Binding-site contacts:
Ligand atom O7 contacts residue GLN711 of chain 1.B at 3.3 Å (h-bond).
Ligand atom O3 contacts residue GLN711 of chain 1.B at 4.3 Å.
Ligand atom O6 contacts residue ASN722 of chain 1.B at 4.5 Å.
Ligand atom C7 contacts residue LEU710 of chain 1.B at 4.0 Å (hydrophobic).
Ligand atom C1 contacts residue ASN722 of chain 1.B at 1.4 Å.
Ligand atom C2 contacts residue ASN722 of chain 1.B at 2.4 Å.
Ligand atom C7 contacts residue ASN722 of chain 1.B at 3.8 Å.
Ligand atom C8 contacts residue GLN711 of chain 1.B at 3.3 Å.
Ligand atom C5 contacts residue ASN722 of chain 1.B at 3.6 Å.
Ligand atom O5 contacts residue ASN722 of chain 1.B at 2.3 Å (h-bond).
Ligand atom O7 contacts residue LEU710 of chain 1.B at 3.6 Å.
Ligand atom C4 contacts residue ASN722 of chain 1.B at 4.2 Å.
Ligand atom C3 contacts residue ASN722 of chain 1.B at 3.8 Å.
Ligand atom C8 contacts residue LEU710 of chain 1.B at 3.7 Å (hydrophobic).
Ligand atom N2 contacts residue GLN711 of chain 1.B at 4.5 Å.
Ligand atom C8 contacts residue THR712 of chain 1.B at 3.9 Å.
Ligand atom C7 contacts residue GLN711 of chain 1.B at 3.5 Å.
Ligand atom N2 contacts residue ASN722 of chain 1.B at 2.9 Å (h-bond).
Ligand atom O7 contacts residue ASN722 of chain 1.B at 4.2 Å.

Sequence of chain 1.B:
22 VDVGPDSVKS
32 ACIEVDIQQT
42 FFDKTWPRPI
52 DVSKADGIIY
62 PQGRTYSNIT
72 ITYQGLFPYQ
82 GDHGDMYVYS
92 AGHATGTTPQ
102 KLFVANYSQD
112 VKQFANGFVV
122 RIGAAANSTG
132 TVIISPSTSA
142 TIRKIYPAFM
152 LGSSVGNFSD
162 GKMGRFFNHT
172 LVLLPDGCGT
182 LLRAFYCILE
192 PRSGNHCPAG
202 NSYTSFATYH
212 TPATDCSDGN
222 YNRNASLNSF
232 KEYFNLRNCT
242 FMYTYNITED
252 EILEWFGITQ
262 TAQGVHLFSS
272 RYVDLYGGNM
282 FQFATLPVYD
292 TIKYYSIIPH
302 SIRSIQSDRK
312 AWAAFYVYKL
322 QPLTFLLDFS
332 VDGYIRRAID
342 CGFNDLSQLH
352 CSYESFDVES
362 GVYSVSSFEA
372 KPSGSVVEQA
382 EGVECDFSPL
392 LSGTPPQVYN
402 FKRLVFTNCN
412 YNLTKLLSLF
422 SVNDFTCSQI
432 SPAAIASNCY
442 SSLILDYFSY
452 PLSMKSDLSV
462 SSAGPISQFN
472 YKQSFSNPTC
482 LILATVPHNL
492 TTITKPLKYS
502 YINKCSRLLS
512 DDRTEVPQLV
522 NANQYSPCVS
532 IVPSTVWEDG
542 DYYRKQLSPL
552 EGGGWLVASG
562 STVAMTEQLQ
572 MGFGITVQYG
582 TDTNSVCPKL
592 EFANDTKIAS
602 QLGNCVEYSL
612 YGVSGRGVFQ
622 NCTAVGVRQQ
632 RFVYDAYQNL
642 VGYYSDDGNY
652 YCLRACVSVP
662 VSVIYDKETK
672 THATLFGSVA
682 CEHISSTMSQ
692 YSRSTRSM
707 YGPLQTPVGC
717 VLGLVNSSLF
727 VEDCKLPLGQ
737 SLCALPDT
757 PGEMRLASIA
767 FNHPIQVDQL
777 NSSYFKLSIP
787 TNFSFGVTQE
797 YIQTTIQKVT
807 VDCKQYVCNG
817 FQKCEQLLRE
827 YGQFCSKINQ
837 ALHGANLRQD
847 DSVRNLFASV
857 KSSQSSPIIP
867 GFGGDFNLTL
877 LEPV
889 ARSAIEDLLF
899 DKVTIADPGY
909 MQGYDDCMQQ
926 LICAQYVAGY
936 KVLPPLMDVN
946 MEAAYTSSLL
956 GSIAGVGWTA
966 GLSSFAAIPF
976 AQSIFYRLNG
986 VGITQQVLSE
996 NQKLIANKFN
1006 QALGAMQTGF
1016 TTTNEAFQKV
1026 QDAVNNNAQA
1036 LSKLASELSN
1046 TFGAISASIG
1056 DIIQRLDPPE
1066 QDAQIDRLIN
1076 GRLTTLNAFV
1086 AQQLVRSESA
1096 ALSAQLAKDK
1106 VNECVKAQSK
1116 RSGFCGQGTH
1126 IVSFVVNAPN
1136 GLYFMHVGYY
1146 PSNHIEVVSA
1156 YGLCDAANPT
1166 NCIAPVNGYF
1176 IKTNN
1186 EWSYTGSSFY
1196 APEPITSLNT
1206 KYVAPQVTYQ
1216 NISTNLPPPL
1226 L

This small molecule binds to this protein.
Small molecule (SMILES): CC(=O)N[C@@H]1[C@@H](O)[C@H](O)[C@@H](CO)O[C@H]1O